A small-molecule ligand and the protein it binds are described below.
Small molecule (SMILES): CC(=O)N[C@@H]1[C@@H](O)[C@H](O)[C@@H](CO)O[C@H]1O

Binding-site contacts:
Ligand atom C4 contacts residue ASN603 of chain 1.C at 4.2 Å.
Ligand atom O5 contacts residue ASN603 of chain 1.C at 2.4 Å (h-bond).
Ligand atom C5 contacts residue THR602 of chain 1.C at 3.9 Å.
Ligand atom C3 contacts residue ASN603 of chain 1.C at 3.8 Å.
Ligand atom C6 contacts residue THR602 of chain 1.C at 3.5 Å.
Ligand atom O7 contacts residue ASN603 of chain 1.C at 3.2 Å (h-bond).
Ligand atom O5 contacts residue THR602 of chain 1.C at 3.2 Å (h-bond).
Ligand atom C1 contacts residue ASN603 of chain 1.C at 1.4 Å.
Ligand atom C8 contacts residue ASN603 of chain 1.C at 4.3 Å.
Ligand atom O6 contacts residue THR602 of chain 1.C at 4.4 Å.
Ligand atom C5 contacts residue ASN603 of chain 1.C at 3.7 Å.
Ligand atom C7 contacts residue ASN603 of chain 1.C at 3.2 Å.
Ligand atom N2 contacts residue ASN603 of chain 1.C at 2.9 Å (h-bond).
Ligand atom C2 contacts residue ASN603 of chain 1.C at 2.4 Å.
Ligand atom C1 contacts residue THR602 of chain 1.C at 4.2 Å.

Sequence of chain 1.C:
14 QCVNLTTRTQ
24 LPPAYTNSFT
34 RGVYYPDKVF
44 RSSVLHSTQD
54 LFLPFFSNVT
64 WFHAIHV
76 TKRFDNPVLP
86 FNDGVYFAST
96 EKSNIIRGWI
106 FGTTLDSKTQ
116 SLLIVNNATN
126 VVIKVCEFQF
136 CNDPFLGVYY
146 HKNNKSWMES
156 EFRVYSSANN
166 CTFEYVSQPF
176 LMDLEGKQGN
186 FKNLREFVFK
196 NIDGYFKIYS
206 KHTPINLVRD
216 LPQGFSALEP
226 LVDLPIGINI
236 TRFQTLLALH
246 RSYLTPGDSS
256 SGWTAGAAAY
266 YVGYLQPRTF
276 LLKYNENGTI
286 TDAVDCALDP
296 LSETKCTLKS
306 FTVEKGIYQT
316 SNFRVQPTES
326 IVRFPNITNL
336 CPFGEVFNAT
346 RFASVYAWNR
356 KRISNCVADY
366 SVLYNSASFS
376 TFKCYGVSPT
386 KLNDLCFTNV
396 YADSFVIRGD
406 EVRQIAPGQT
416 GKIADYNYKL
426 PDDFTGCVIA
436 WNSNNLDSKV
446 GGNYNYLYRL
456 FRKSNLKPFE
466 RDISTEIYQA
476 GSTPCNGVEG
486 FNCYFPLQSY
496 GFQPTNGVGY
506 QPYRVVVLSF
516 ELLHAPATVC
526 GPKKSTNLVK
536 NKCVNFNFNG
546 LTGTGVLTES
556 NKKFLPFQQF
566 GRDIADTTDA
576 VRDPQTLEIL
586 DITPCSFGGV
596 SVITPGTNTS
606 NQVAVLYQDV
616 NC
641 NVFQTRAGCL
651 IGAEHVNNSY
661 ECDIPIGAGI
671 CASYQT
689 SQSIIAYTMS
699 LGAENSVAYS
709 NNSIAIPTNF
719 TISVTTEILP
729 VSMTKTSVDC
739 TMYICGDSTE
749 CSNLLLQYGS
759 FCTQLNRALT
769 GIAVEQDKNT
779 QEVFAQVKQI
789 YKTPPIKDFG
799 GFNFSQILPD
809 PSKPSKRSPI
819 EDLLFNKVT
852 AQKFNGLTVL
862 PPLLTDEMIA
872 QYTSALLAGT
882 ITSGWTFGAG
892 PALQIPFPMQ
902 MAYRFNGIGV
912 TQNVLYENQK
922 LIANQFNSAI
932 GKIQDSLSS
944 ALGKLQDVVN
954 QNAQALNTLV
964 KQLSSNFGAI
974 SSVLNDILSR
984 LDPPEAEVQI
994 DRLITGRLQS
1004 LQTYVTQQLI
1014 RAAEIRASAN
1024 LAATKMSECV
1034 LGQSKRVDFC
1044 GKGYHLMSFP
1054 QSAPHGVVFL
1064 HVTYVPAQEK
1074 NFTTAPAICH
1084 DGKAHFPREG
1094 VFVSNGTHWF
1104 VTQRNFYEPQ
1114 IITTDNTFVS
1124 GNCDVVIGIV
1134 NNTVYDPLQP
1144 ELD